Sequence of chain 1.A:
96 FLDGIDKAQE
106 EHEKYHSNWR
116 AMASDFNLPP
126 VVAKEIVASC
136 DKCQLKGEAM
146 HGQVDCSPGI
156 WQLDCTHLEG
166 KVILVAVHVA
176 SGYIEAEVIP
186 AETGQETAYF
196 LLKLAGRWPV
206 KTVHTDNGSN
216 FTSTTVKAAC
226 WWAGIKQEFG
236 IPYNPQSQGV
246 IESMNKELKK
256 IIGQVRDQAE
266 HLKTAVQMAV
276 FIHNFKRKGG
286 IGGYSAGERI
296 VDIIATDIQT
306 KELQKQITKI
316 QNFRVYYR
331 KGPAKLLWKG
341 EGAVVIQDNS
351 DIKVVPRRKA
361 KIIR

A small-molecule ligand and the protein it binds are described below.
Small molecule (SMILES): Nc1c(C(=O)NCc2ccc(F)cc2F)c(=O)n(O)c2ncc(CCS(=O)(=O)c3ccccc3)cc12

Binding-site contacts:
Ligand atom OAF contacts residue ASP211 of chain 1.A at 3.2 Å (salt-bridge).
Ligand atom CAK contacts residue ASN212 of chain 1.A at 3.7 Å.
Ligand atom NAV contacts residue MG1 of chain 1.G at 2.2 Å.
Ligand atom CAJ contacts residue ASN212 of chain 1.A at 3.8 Å.
Ligand atom CAM contacts residue TYR238 of chain 1.A at 3.6 Å (hydrophobic).
Ligand atom CAL contacts residue PRO240 of chain 1.A at 3.6 Å (hydrophobic).
Ligand atom CBF contacts residue MG1 of chain 1.H at 2.4 Å.
Ligand atom OAC contacts residue ASP159 of chain 1.A at 3.5 Å (salt-bridge).
Ligand atom CAP contacts residue ASP211 of chain 1.A at 3.7 Å.
Ligand atom NBI contacts residue MG1 of chain 1.G at 2.7 Å.
Ligand atom CBH contacts residue MG1 of chain 1.G at 2.8 Å.
Ligand atom OAF contacts residue CYS160 of chain 1.A at 3.8 Å.
Ligand atom CAP contacts residue MG1 of chain 1.G at 3.3 Å.
Ligand atom CAY contacts residue PRO240 of chain 1.A at 3.7 Å (hydrophobic).
Ligand atom NAV contacts residue ASP211 of chain 1.A at 2.9 Å (salt-bridge).
Ligand atom CBD contacts residue ASN212 of chain 1.A at 3.4 Å.
Ligand atom OAD contacts residue ASN212 of chain 1.A at 3.6 Å.
Ligand atom OAF contacts residue MG1 of chain 1.G at 2.0 Å.
Ligand atom OAF contacts residue GLU247 of chain 1.A at 3.0 Å (salt-bridge).
Ligand atom CBB contacts residue PRO240 of chain 1.A at 3.6 Å (hydrophobic).
Ligand atom CAJ contacts residue PRO237 of chain 1.A at 3.5 Å (hydrophobic).
Ligand atom CBF contacts residue GLU247 of chain 1.A at 3.2 Å.
Ligand atom CBE contacts residue MG1 of chain 1.H at 3.8 Å.
Ligand atom NAW contacts residue GLU247 of chain 1.A at 3.8 Å.
Ligand atom FAG contacts residue GLN241 of chain 1.A at 3.1 Å.
Ligand atom OAC contacts residue GLU247 of chain 1.A at 2.3 Å (salt-bridge).
Ligand atom NBI contacts residue MG1 of chain 1.H at 2.6 Å.
Ligand atom CAN contacts residue ASN212 of chain 1.A at 3.2 Å.
Ligand atom CAQ contacts residue PRO240 of chain 1.A at 3.6 Å (hydrophobic).
Ligand atom FAH contacts residue GLU247 of chain 1.A at 2.9 Å.
Ligand atom OAC contacts residue MG1 of chain 1.H at 1.6 Å.
Ligand atom OAF contacts residue MG1 of chain 1.H at 2.1 Å.
Ligand atom NBI contacts residue ASP159 of chain 1.A at 3.7 Å.
Ligand atom CAJ contacts residue TYR238 of chain 1.A at 3.8 Å (hydrophobic).
Ligand atom OAF contacts residue ASP159 of chain 1.A at 2.4 Å (salt-bridge).
Ligand atom NBI contacts residue ASP211 of chain 1.A at 3.4 Å (salt-bridge).
Ligand atom CAO contacts residue PRO240 of chain 1.A at 3.7 Å (hydrophobic).
Ligand atom CBH contacts residue ASP211 of chain 1.A at 3.3 Å.
Ligand atom NBI contacts residue GLU247 of chain 1.A at 3.4 Å (salt-bridge).
Ligand atom CBC contacts residue PRO240 of chain 1.A at 3.7 Å (hydrophobic).